Binding-site contacts:
Ligand atom O contacts residue LYS103 of chain 1.B at 4.1 Å.
Ligand atom C3 contacts residue LYS103 of chain 1.B at 3.8 Å.
Ligand atom C2 contacts residue THR257 of chain 1.C at 3.3 Å.
Ligand atom C3 contacts residue GLY98 of chain 1.B at 4.0 Å.
Ligand atom S contacts residue SER165 of chain 1.C at 3.0 Å (h-bond).
Ligand atom C1 contacts residue ASN100 of chain 1.B at 3.6 Å.
Ligand atom C10 contacts residue GLN133 of chain 1.C at 3.6 Å.
Ligand atom C6 contacts residue TRP397 of chain 1.B at 4.0 Å (hydrophobic).
Ligand atom O contacts residue ASN100 of chain 1.B at 2.8 Å (h-bond).
Ligand atom N2 contacts residue GLN133 of chain 1.C at 4.1 Å.
Ligand atom O contacts residue TRP397 of chain 1.B at 3.8 Å.
Ligand atom C9 contacts residue THR253 of chain 1.C at 3.4 Å.
Ligand atom C9 contacts residue GLN256 of chain 1.C at 3.2 Å.
Ligand atom N1 contacts residue SER165 of chain 1.C at 4.1 Å.
Ligand atom C contacts residue ASN100 of chain 1.B at 3.7 Å.
Ligand atom C1 contacts residue THR257 of chain 1.C at 3.7 Å.
Ligand atom C contacts residue THR257 of chain 1.C at 3.8 Å.
Ligand atom C7 contacts residue THR257 of chain 1.C at 3.2 Å.
Ligand atom C10 contacts residue SER165 of chain 1.C at 3.8 Å.
Ligand atom S contacts residue THR253 of chain 1.C at 3.9 Å.
Ligand atom C6 contacts residue GLN256 of chain 1.C at 3.9 Å.
Ligand atom N contacts residue THR257 of chain 1.C at 2.7 Å (h-bond).
Ligand atom C5 contacts residue THR253 of chain 1.C at 3.8 Å.
Ligand atom C2 contacts residue GLY98 of chain 1.B at 4.0 Å.
Ligand atom C contacts residue TRP397 of chain 1.B at 3.5 Å (hydrophobic).
Ligand atom C contacts residue GLY98 of chain 1.B at 3.5 Å.
Ligand atom N contacts residue TRP397 of chain 1.B at 3.8 Å.
Ligand atom C contacts residue ASN99 of chain 1.B at 4.1 Å.
Ligand atom C4 contacts residue LYS103 of chain 1.B at 3.8 Å.
Ligand atom N contacts residue GLY98 of chain 1.B at 3.4 Å (h-bond).
Ligand atom S contacts residue GLN133 of chain 1.C at 4.0 Å.
Ligand atom C1 contacts residue TRP397 of chain 1.B at 3.7 Å (hydrophobic).
Ligand atom C2 contacts residue TRP397 of chain 1.B at 3.9 Å (hydrophobic).
Ligand atom C1 contacts residue GLY98 of chain 1.B at 3.2 Å.
Ligand atom C7 contacts residue THR253 of chain 1.C at 3.3 Å.
Ligand atom O contacts residue GLY98 of chain 1.B at 3.7 Å.
Ligand atom C8 contacts residue THR253 of chain 1.C at 3.6 Å.
Ligand atom N1 contacts residue GLN133 of chain 1.C at 2.9 Å (h-bond).
Ligand atom C6 contacts residue THR253 of chain 1.C at 3.5 Å.
Ligand atom C7 contacts residue TRP397 of chain 1.B at 3.5 Å (hydrophobic).

Sequence of chain 1.B:
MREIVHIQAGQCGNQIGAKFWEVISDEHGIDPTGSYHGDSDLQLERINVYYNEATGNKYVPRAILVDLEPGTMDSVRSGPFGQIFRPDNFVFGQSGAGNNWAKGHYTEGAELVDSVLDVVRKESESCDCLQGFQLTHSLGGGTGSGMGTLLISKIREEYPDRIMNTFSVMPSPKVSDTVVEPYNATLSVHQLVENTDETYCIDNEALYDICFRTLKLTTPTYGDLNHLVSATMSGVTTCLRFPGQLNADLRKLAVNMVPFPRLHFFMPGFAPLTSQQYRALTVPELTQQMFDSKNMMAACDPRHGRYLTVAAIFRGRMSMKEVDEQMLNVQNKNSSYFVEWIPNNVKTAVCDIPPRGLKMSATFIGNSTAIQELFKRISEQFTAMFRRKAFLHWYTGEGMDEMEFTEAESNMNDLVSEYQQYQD

A small-molecule ligand and the protein it binds are described below.
Small molecule (SMILES): CC(=O)Nc1ccc(-c2csc(N)n2)cc1

Sequence of chain 1.C:
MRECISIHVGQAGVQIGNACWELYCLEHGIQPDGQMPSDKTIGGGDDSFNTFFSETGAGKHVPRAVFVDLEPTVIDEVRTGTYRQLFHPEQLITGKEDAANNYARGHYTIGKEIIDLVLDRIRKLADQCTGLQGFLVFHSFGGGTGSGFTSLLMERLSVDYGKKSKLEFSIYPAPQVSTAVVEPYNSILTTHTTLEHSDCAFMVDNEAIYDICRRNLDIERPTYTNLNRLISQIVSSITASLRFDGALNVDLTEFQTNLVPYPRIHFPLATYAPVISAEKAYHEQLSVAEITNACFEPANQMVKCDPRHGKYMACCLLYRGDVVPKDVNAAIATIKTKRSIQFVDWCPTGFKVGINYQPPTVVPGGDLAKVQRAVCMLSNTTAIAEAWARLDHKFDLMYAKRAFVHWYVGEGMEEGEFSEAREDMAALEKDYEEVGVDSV